Sequence of chain 1.A:
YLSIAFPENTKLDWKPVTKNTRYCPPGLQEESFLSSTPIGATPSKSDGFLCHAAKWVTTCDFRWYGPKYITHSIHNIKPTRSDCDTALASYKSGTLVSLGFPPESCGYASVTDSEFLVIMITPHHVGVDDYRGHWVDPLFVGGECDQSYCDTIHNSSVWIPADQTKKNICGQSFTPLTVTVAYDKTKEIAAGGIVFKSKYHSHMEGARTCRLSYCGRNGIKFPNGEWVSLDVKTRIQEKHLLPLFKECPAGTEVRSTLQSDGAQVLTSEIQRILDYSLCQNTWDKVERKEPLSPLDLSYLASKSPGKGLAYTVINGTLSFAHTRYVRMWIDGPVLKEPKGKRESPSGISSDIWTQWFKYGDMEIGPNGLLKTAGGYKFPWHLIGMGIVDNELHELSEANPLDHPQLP

Binding-site contacts:
Ligand atom C3 contacts residue ASN323 of chain 1.A at 3.3 Å.
Ligand atom C5 contacts residue ASN323 of chain 1.A at 3.6 Å.
Ligand atom C2 contacts residue ASN323 of chain 1.A at 2.5 Å.
Ligand atom C1 contacts residue ILE322 of chain 1.A at 4.4 Å (hydrophobic).
Ligand atom O7 contacts residue ILE322 of chain 1.A at 3.0 Å.
Ligand atom O7 contacts residue PHE365 of chain 1.A at 4.3 Å.
Ligand atom N2 contacts residue ASN323 of chain 1.A at 3.7 Å.
Ligand atom C4 contacts residue ASN323 of chain 1.A at 3.9 Å.
Ligand atom O3 contacts residue ASN323 of chain 1.A at 3.1 Å (h-bond).
Ligand atom N2 contacts residue ILE322 of chain 1.A at 4.4 Å.
Ligand atom C1 contacts residue ASN323 of chain 1.A at 1.4 Å.
Ligand atom C2 contacts residue ILE322 of chain 1.A at 4.4 Å (hydrophobic).
Ligand atom C7 contacts residue ILE322 of chain 1.A at 3.8 Å (hydrophobic).
Ligand atom O7 contacts residue ASN323 of chain 1.A at 4.3 Å.
Ligand atom C8 contacts residue PHE365 of chain 1.A at 4.3 Å (hydrophobic).
Ligand atom O5 contacts residue ASN323 of chain 1.A at 2.4 Å (h-bond).
Ligand atom C7 contacts residue ASN323 of chain 1.A at 4.4 Å.

A protein and the small-molecule ligand that binds it are described below.
Small molecule (SMILES): CC(=O)N[C@H]1[C@H](O[C@H]2[C@H](O)[C@@H](NC(C)=O)CO[C@@H]2CO)O[C@H](CO)[C@@H](O)[C@@H]1O